Sequence of chain 1.B:
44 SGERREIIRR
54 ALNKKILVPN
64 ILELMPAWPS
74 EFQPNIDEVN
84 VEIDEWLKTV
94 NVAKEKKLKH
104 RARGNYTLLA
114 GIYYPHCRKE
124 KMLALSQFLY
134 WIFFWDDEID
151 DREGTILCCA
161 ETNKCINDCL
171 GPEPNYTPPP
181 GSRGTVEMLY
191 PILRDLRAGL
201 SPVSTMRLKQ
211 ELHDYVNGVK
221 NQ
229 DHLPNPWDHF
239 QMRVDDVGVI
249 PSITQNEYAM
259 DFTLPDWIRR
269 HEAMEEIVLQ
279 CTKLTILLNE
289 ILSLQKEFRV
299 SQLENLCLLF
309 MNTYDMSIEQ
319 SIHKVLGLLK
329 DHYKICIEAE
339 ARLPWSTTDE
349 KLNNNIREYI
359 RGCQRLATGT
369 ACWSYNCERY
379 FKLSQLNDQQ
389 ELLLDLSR

A small-molecule ligand and the protein it binds are described below.
Small molecule (SMILES): CC(C)=CCC/C(C)=C/CC/C(C)=C/CS[P](=O)(O)OP(=O)(O)O

Binding-site contacts:
Ligand atom PB contacts residue LYS294 of chain 1.B at 4.1 Å.
Ligand atom O2B contacts residue MG1 of chain 1.I at 3.8 Å.
Ligand atom O1A contacts residue TYR378 of chain 1.B at 3.8 Å.
Ligand atom C6 contacts residue GLY246 of chain 1.B at 3.9 Å.
Ligand atom PB contacts residue GLU295 of chain 1.B at 3.7 Å.
Ligand atom C14 contacts residue ASN287 of chain 1.B at 4.1 Å.
Ligand atom O1A contacts residue MG1 of chain 1.I at 2.4 Å.
Ligand atom C14 contacts residue THR283 of chain 1.B at 4.1 Å.
Ligand atom O2A contacts residue ASN287 of chain 1.B at 3.6 Å.
Ligand atom C6 contacts residue ILE135 of chain 1.B at 3.8 Å (hydrophobic).
Ligand atom C12 contacts residue VAL247 of chain 1.B at 4.0 Å (hydrophobic).
Ligand atom O3A contacts residue ARG377 of chain 1.B at 2.9 Å (salt-bridge).
Ligand atom C10 contacts residue TYR116 of chain 1.B at 3.0 Å (hydrophobic).
Ligand atom O1B contacts residue ARG377 of chain 1.B at 3.9 Å.
Ligand atom PA contacts residue MG1 of chain 1.I at 3.7 Å.
Ligand atom O1A contacts residue GLU295 of chain 1.B at 3.2 Å (salt-bridge).
Ligand atom C8 contacts residue GLY246 of chain 1.B at 4.0 Å.
Ligand atom C15 contacts residue THR368 of chain 1.B at 3.9 Å.
Ligand atom C11 contacts residue TYR116 of chain 1.B at 3.4 Å (hydrophobic).
Ligand atom PA contacts residue ASN287 of chain 1.B at 3.8 Å.
Ligand atom O1A contacts residue ASN287 of chain 1.B at 3.1 Å (h-bond).
Ligand atom O2B contacts residue GLN300 of chain 1.B at 3.9 Å.
Ligand atom O1B contacts residue LYS294 of chain 1.B at 3.8 Å.
Ligand atom O2A contacts residue TYR378 of chain 1.B at 2.4 Å (h-bond).
Ligand atom O2B contacts residue GLU295 of chain 1.B at 2.7 Å (salt-bridge).
Ligand atom C9 contacts residue SER250 of chain 1.B at 3.6 Å.
Ligand atom O3B contacts residue GLU295 of chain 1.B at 3.7 Å.
Ligand atom O2A contacts residue ARG377 of chain 1.B at 3.2 Å (salt-bridge).
Ligand atom C9 contacts residue GLY246 of chain 1.B at 3.2 Å.
Ligand atom PA contacts residue TYR378 of chain 1.B at 3.9 Å.
Ligand atom O3B contacts residue MG1 of chain 1.I at 4.0 Å.
Ligand atom C4 contacts residue ASP139 of chain 1.B at 4.0 Å.
Ligand atom C15 contacts residue ASN287 of chain 1.B at 3.8 Å.
Ligand atom C4 contacts residue PHE136 of chain 1.B at 4.0 Å (hydrophobic).
Ligand atom O1A contacts residue SER291 of chain 1.B at 3.5 Å.
Ligand atom C15 contacts residue TYR378 of chain 1.B at 3.4 Å (hydrophobic).
Ligand atom O2B contacts residue LYS294 of chain 1.B at 3.5 Å.
Ligand atom C13 contacts residue THR368 of chain 1.B at 4.0 Å.
Ligand atom C1 contacts residue ARG377 of chain 1.B at 4.1 Å.
Ligand atom PA contacts residue ARG377 of chain 1.B at 3.7 Å.